Binding-site contacts:
Ligand atom O6 contacts residue ASN87 of chain 3.A at 4.1 Å.
Ligand atom N2 contacts residue ASN87 of chain 3.A at 2.7 Å (h-bond).
Ligand atom O7 contacts residue ARG221 of chain 3.A at 4.3 Å.
Ligand atom N2 contacts residue ARG221 of chain 3.A at 4.0 Å.
Ligand atom C7 contacts residue CYS90 of chain 3.A at 3.7 Å (hydrophobic).
Ligand atom C6 contacts residue ASN87 of chain 3.A at 4.5 Å.
Ligand atom O7 contacts residue ASN64 of chain 3.A at 2.6 Å (h-bond).
Ligand atom C8 contacts residue PRO65 of chain 3.A at 4.0 Å (hydrophobic).
Ligand atom C8 contacts residue ASN64 of chain 3.A at 3.6 Å.
Ligand atom C3 contacts residue ARG221 of chain 3.A at 3.5 Å.
Ligand atom C7 contacts residue ASN87 of chain 3.A at 3.3 Å.
Ligand atom C1 contacts residue GLU86 of chain 3.A at 4.3 Å.
Ligand atom C4 contacts residue ASN87 of chain 3.A at 3.9 Å.
Ligand atom C4 contacts residue ARG221 of chain 3.A at 3.8 Å.
Ligand atom C7 contacts residue ARG221 of chain 3.A at 4.3 Å.
Ligand atom O7 contacts residue CYS90 of chain 3.A at 3.2 Å.
Ligand atom C7 contacts residue GLU66 of chain 3.A at 3.7 Å.
Ligand atom C3 contacts residue ASN87 of chain 3.A at 3.4 Å.
Ligand atom C6 contacts residue GLU86 of chain 3.A at 4.1 Å.
Ligand atom C8 contacts residue CYS90 of chain 3.A at 3.6 Å (hydrophobic).
Ligand atom C2 contacts residue ARG221 of chain 3.A at 4.2 Å.
Ligand atom C1 contacts residue ASN87 of chain 3.A at 1.4 Å.
Ligand atom C2 contacts residue ARG221 of chain 3.A at 3.3 Å.
Ligand atom C8 contacts residue CYS136 of chain 3.A at 3.9 Å (hydrophobic).
Ligand atom O5 contacts residue ASN87 of chain 3.A at 2.4 Å (h-bond).
Ligand atom N2 contacts residue GLU66 of chain 3.A at 3.5 Å.
Ligand atom C2 contacts residue ASN87 of chain 3.A at 2.5 Å.
Ligand atom C7 contacts residue ASN64 of chain 3.A at 3.4 Å.
Ligand atom C2 contacts residue GLU66 of chain 3.A at 4.4 Å.
Ligand atom O6 contacts residue GLU86 of chain 3.A at 3.1 Å.
Ligand atom N2 contacts residue ARG221 of chain 3.A at 3.8 Å.
Ligand atom O7 contacts residue ASN87 of chain 3.A at 3.4 Å (h-bond).
Ligand atom C8 contacts residue GLU66 of chain 3.A at 3.8 Å.
Ligand atom C8 contacts residue ALA135 of chain 3.A at 4.0 Å (hydrophobic).
Ligand atom O5 contacts residue GLU86 of chain 3.A at 3.9 Å.
Ligand atom C8 contacts residue SER137 of chain 3.A at 4.1 Å.
Ligand atom O7 contacts residue GLU66 of chain 3.A at 4.4 Å.
Ligand atom C1 contacts residue GLU66 of chain 3.A at 4.3 Å.
Ligand atom O3 contacts residue ARG221 of chain 3.A at 2.8 Å (salt-bridge).
Ligand atom C5 contacts residue ASN87 of chain 3.A at 3.2 Å.

Sequence of chain 3.A:
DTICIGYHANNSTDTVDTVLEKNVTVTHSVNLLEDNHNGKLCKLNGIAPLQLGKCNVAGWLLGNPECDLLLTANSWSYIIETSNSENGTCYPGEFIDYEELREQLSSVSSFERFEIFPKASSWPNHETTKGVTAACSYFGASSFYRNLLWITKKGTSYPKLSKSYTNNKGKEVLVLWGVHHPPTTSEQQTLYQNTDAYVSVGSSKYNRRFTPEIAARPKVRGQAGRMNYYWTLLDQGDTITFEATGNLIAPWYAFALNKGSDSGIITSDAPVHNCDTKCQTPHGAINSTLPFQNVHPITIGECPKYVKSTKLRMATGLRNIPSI

A protein and the small-molecule ligand that binds it are described below.
Small molecule (SMILES): CC(=O)N[C@H]1[C@@H](O[C@H]2[C@H](O)[C@@H](NC(C)=O)CO[C@@H]2CO)O[C@H](CO)[C@@H](O)[C@@H]1O